Sequence of chain 1.A:
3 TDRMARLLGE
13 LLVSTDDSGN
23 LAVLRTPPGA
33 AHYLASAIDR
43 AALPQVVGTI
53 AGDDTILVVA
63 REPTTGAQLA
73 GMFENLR

The small molecule below binds the protein below.
Small molecule (SMILES): NC(=[NH2+])NCCC[C@H](N)C(=O)O

Binding-site contacts:
Ligand atom CZ contacts residue HIS34 of chain 1.A at 3.9 Å.
Ligand atom CA contacts residue THR51 of chain 1.A at 3.2 Å.
Ligand atom C contacts residue GLY54 of chain 1.C at 3.8 Å.
Ligand atom C contacts residue ASP55 of chain 1.C at 3.4 Å.
Ligand atom O contacts residue ASP56 of chain 1.C at 3.1 Å (salt-bridge).
Ligand atom NH2 contacts residue GLY31 of chain 1.F at 3.8 Å.
Ligand atom CG contacts residue HIS34 of chain 1.A at 3.6 Å.
Ligand atom NH1 contacts residue ASP55 of chain 1.F at 2.8 Å (salt-bridge).
Ligand atom CZ contacts residue ASP55 of chain 1.C at 3.8 Å.
Ligand atom CB contacts residue HIS34 of chain 1.A at 3.8 Å.
Ligand atom CB contacts residue ASP41 of chain 1.A at 3.4 Å.
Ligand atom OXT contacts residue HIS34 of chain 1.A at 3.1 Å (h-bond).
Ligand atom C contacts residue THR51 of chain 1.A at 3.7 Å.
Ligand atom NH2 contacts residue ASP55 of chain 1.F at 2.9 Å (salt-bridge).
Ligand atom CG contacts residue ASP56 of chain 1.C at 3.9 Å.
Ligand atom C contacts residue ALA53 of chain 1.A at 3.8 Å (hydrophobic).
Ligand atom CG contacts residue ASP41 of chain 1.A at 3.7 Å.
Ligand atom N contacts residue ASP56 of chain 1.C at 3.0 Å (salt-bridge).
Ligand atom O contacts residue GLY54 of chain 1.C at 3.5 Å.
Ligand atom CD contacts residue HIS34 of chain 1.A at 3.6 Å.
Ligand atom N contacts residue THR57 of chain 1.C at 3.1 Å (h-bond).
Ligand atom CB contacts residue ALA37 of chain 1.A at 3.6 Å (hydrophobic).
Ligand atom N contacts residue ASP41 of chain 1.A at 2.7 Å (salt-bridge).
Ligand atom NH1 contacts residue GLY31 of chain 1.F at 3.6 Å.
Ligand atom C contacts residue HIS34 of chain 1.A at 3.8 Å.
Ligand atom NE contacts residue SER38 of chain 1.A at 3.9 Å.
Ligand atom O contacts residue ASP55 of chain 1.C at 2.7 Å (salt-bridge).
Ligand atom OXT contacts residue GLY54 of chain 1.C at 3.3 Å.
Ligand atom NH2 contacts residue HIS34 of chain 1.A at 2.8 Å.
Ligand atom CZ contacts residue ASP55 of chain 1.F at 3.6 Å.
Ligand atom CA contacts residue ASP41 of chain 1.A at 3.5 Å.
Ligand atom O contacts residue THR57 of chain 1.C at 3.4 Å (h-bond).
Ligand atom NH1 contacts residue PRO30 of chain 1.F at 3.6 Å.
Ligand atom NH1 contacts residue ASP55 of chain 1.C at 3.6 Å.
Ligand atom NH2 contacts residue ASP55 of chain 1.C at 3.5 Å.
Ligand atom OXT contacts residue ASP55 of chain 1.C at 3.4 Å (salt-bridge).
Ligand atom CD contacts residue SER38 of chain 1.A at 3.7 Å.
Ligand atom OXT contacts residue ILE52 of chain 1.A at 3.5 Å.
Ligand atom N contacts residue THR51 of chain 1.A at 2.9 Å (h-bond).
Ligand atom OXT contacts residue ALA53 of chain 1.A at 2.9 Å (h-bond).

Sequence of chain 1.C:
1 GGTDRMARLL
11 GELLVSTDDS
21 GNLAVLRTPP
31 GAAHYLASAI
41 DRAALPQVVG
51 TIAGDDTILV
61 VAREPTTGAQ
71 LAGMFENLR

Sequence of chain 1.F:
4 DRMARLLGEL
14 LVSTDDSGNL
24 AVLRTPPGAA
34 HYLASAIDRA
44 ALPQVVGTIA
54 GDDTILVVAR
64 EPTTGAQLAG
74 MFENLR